Binding-site contacts:
Ligand atom O3 contacts residue THR199 of chain 1.A at 2.6 Å (h-bond).
Ligand atom C3 contacts residue GLY112 of chain 1.A at 3.4 Å.
Ligand atom O3 contacts residue GLY112 of chain 1.A at 3.6 Å.
Ligand atom O1 contacts residue ALA70 of chain 1.A at 3.1 Å.
Ligand atom C16 contacts residue ASP108 of chain 1.A at 3.5 Å.
Ligand atom O2 contacts residue ASN66 of chain 1.A at 3.4 Å.
Ligand atom O1 contacts residue ASN66 of chain 1.A at 4.0 Å.
Ligand atom C2 contacts residue ILE111 of chain 1.A at 3.8 Å (hydrophobic).
Ligand atom C1 contacts residue LYS73 of chain 1.A at 4.0 Å.
Ligand atom CL1 contacts residue LEU122 of chain 1.A at 4.0 Å.
Ligand atom C18 contacts residue MET113 of chain 1.A at 3.9 Å (hydrophobic).
Ligand atom C11 contacts residue ASN66 of chain 1.A at 3.7 Å.
Ligand atom C4 contacts residue ALA70 of chain 1.A at 3.9 Å (hydrophobic).
Ligand atom O2 contacts residue VAL201 of chain 1.A at 3.5 Å.
Ligand atom C2 contacts residue LYS73 of chain 1.A at 3.9 Å.
Ligand atom C17 contacts residue ASP108 of chain 1.A at 3.5 Å.
Ligand atom CL1 contacts residue ASN66 of chain 1.A at 3.5 Å.
Ligand atom C18 contacts residue ALA70 of chain 1.A at 3.9 Å (hydrophobic).
Ligand atom O1 contacts residue SER67 of chain 1.A at 3.8 Å.
Ligand atom C3 contacts residue MET113 of chain 1.A at 3.8 Å (hydrophobic).
Ligand atom CL1 contacts residue PHE153 of chain 1.A at 3.4 Å.
Ligand atom C1 contacts residue ALA70 of chain 1.A at 4.0 Å (hydrophobic).
Ligand atom O2 contacts residue LEU63 of chain 1.A at 3.9 Å.
Ligand atom C16 contacts residue ASN66 of chain 1.A at 3.8 Å.
Ligand atom C15 contacts residue ASN66 of chain 1.A at 3.5 Å.
Ligand atom C14 contacts residue ASN66 of chain 1.A at 3.9 Å.
Ligand atom C18 contacts residue THR199 of chain 1.A at 3.6 Å.
Ligand atom C3 contacts residue ILE111 of chain 1.A at 3.7 Å (hydrophobic).
Ligand atom C16 contacts residue THR199 of chain 1.A at 3.9 Å.
Ligand atom O1 contacts residue THR199 of chain 1.A at 3.6 Å.
Ligand atom C16 contacts residue SER67 of chain 1.A at 3.9 Å.
Ligand atom O3 contacts residue MET113 of chain 1.A at 3.5 Å.
Ligand atom C7 contacts residue ASN121 of chain 1.A at 3.7 Å.
Ligand atom C17 contacts residue ASN66 of chain 1.A at 4.0 Å.
Ligand atom O1 contacts residue ASP108 of chain 1.A at 2.6 Å (salt-bridge).
Ligand atom C6 contacts residue MET113 of chain 1.A at 3.8 Å (hydrophobic).
Ligand atom N1 contacts residue ALA70 of chain 1.A at 3.7 Å.
Ligand atom C17 contacts residue THR199 of chain 1.A at 3.7 Å.
Ligand atom C13 contacts residue MET113 of chain 1.A at 3.8 Å (hydrophobic).
Ligand atom C12 contacts residue THR199 of chain 1.A at 3.8 Å.

A protein and the small-molecule ligand that binds it are described below.
Small molecule (SMILES): Cc1ccccc1[C@H]1CCCN1C(=O)c1cc(Cl)c(O)cc1O

Sequence of chain 1.A:
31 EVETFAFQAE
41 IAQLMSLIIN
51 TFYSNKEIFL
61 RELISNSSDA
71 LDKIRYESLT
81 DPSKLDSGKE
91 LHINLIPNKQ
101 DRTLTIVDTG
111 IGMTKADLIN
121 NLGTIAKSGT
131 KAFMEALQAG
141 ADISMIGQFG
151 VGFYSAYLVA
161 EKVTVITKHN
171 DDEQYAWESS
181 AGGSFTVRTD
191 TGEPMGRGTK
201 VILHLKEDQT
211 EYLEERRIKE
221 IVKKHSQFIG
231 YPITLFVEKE